Sequence of chain 1.A:
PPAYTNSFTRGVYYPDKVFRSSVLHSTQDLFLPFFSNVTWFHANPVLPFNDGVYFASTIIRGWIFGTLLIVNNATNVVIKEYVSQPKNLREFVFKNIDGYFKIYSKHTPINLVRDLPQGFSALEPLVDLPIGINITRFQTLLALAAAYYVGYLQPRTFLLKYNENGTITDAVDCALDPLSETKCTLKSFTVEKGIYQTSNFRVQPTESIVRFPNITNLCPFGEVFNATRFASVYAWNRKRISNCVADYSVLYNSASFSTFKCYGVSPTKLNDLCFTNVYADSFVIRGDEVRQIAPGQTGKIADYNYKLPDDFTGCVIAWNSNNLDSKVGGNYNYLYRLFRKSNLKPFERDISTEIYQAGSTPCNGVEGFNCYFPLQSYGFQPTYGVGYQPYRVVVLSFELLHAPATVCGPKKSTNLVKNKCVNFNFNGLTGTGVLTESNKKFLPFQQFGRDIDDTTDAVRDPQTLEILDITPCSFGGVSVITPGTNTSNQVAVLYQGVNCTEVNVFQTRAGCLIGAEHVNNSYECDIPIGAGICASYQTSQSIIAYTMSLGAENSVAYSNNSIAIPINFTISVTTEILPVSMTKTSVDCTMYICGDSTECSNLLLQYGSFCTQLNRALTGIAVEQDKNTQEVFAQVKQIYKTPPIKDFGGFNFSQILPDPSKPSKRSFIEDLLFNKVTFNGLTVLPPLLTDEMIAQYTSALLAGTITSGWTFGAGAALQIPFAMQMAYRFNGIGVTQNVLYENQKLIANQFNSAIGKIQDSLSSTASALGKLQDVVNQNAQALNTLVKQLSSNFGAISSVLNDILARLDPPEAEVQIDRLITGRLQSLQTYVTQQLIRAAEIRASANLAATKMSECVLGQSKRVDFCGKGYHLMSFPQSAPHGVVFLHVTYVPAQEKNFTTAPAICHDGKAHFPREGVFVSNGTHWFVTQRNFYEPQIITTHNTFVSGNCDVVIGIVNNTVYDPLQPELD

A small-molecule ligand and the protein it binds are described below.
Small molecule (SMILES): CC(=O)N[C@H]1[C@H](O[C@H]2[C@H](O)[C@@H](NC(C)=O)CO[C@@H]2CO)O[C@H](CO)[C@@H](O)[C@@H]1O

Binding-site contacts:
Ligand atom C1 contacts residue LEU950 of chain 1.A at 4.4 Å (hydrophobic).
Ligand atom C5 contacts residue LEU950 of chain 1.A at 3.9 Å (hydrophobic).
Ligand atom O4 contacts residue LEU950 of chain 1.A at 3.8 Å.
Ligand atom C5 contacts residue ASN745 of chain 1.A at 3.6 Å.
Ligand atom C6 contacts residue LEU950 of chain 1.A at 4.2 Å (hydrophobic).
Ligand atom O5 contacts residue ASN745 of chain 1.A at 2.3 Å (h-bond).
Ligand atom O7 contacts residue ASN745 of chain 1.A at 4.2 Å.
Ligand atom C7 contacts residue LEU950 of chain 1.A at 4.1 Å (hydrophobic).
Ligand atom N2 contacts residue ASN745 of chain 1.A at 2.9 Å (h-bond).
Ligand atom C8 contacts residue LEU950 of chain 1.A at 3.8 Å (hydrophobic).
Ligand atom N2 contacts residue LEU950 of chain 1.A at 3.8 Å.
Ligand atom C3 contacts residue ASN745 of chain 1.A at 3.8 Å.
Ligand atom C2 contacts residue ASN745 of chain 1.A at 2.5 Å.
Ligand atom C7 contacts residue ASN745 of chain 1.A at 3.8 Å.
Ligand atom C1 contacts residue ASN745 of chain 1.A at 1.4 Å.
Ligand atom C4 contacts residue ASN745 of chain 1.A at 4.2 Å.
Ligand atom O5 contacts residue LEU950 of chain 1.A at 4.5 Å.